Sequence of chain 1.A:
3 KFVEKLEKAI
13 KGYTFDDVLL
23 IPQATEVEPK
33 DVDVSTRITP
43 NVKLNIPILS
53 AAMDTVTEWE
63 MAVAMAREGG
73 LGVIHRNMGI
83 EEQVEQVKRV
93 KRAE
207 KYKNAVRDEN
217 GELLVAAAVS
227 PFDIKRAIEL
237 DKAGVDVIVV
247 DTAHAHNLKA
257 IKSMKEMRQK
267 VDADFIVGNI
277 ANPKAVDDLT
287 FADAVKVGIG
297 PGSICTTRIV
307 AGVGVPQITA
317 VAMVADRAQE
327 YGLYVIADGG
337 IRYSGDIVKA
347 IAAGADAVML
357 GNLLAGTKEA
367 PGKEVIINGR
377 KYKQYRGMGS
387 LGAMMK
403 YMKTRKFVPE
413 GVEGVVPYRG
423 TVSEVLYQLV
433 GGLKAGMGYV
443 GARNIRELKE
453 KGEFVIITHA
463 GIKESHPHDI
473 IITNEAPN

This protein binds this small molecule.
Small molecule (SMILES): O=c1[nH]c(=O)c2[nH+]cn([C@@H]3O[C@H](COP(=O)(O)O)[C@@H](O)[C@H]3O)c2[nH]1

Binding-site contacts:
Ligand atom C8 contacts residue MET55 of chain 1.A at 3.4 Å (hydrophobic).
Ligand atom C5 contacts residue MET384 of chain 1.A at 3.7 Å (hydrophobic).
Ligand atom O2' contacts residue ASP334 of chain 1.A at 3.0 Å (salt-bridge).
Ligand atom O2 contacts residue GLU412 of chain 1.A at 3.4 Å (salt-bridge).
Ligand atom O1P contacts residue SER299 of chain 1.A at 2.9 Å (h-bond).
Ligand atom O3' contacts residue ASP334 of chain 1.A at 2.4 Å (salt-bridge).
Ligand atom O6 contacts residue GLY383 of chain 1.A at 3.3 Å.
Ligand atom C3' contacts residue ASP334 of chain 1.A at 3.5 Å.
Ligand atom O2 contacts residue CYS301 of chain 1.A at 2.7 Å (h-bond).
Ligand atom O6 contacts residue GLY413 of chain 1.A at 3.4 Å.
Ligand atom O3P contacts residue TYR381 of chain 1.A at 2.5 Å (h-bond).
Ligand atom O3' contacts residue ALA53 of chain 1.A at 3.7 Å.
Ligand atom O2P contacts residue GLY357 of chain 1.A at 2.7 Å (h-bond).
Ligand atom O1P contacts residue GLY336 of chain 1.A at 3.0 Å (h-bond).
Ligand atom O3P contacts residue SER299 of chain 1.A at 2.8 Å (h-bond).
Ligand atom O3P contacts residue ASN358 of chain 1.A at 3.1 Å (h-bond).
Ligand atom N7 contacts residue GLY383 of chain 1.A at 3.1 Å.
Ligand atom N7 contacts residue MET384 of chain 1.A at 3.0 Å (h-bond).
Ligand atom P contacts residue SER299 of chain 1.A at 3.7 Å.
Ligand atom O5' contacts residue GLY298 of chain 1.A at 3.5 Å.
Ligand atom O1P contacts residue GLY298 of chain 1.A at 3.6 Å.
Ligand atom O3' contacts residue MET355 of chain 1.A at 3.5 Å (h-bond).
Ligand atom O2P contacts residue ASN358 of chain 1.A at 3.2 Å (h-bond).
Ligand atom C5 contacts residue ILE300 of chain 1.A at 3.5 Å (hydrophobic).
Ligand atom C4' contacts residue ASP334 of chain 1.A at 3.6 Å.
Ligand atom N3 contacts residue CYS301 of chain 1.A at 3.7 Å.
Ligand atom N1 contacts residue GLU412 of chain 1.A at 2.9 Å (salt-bridge).
Ligand atom N7 contacts residue MET55 of chain 1.A at 3.7 Å.
Ligand atom O6 contacts residue GLY385 of chain 1.A at 2.7 Å (h-bond).
Ligand atom C2 contacts residue GLU412 of chain 1.A at 3.5 Å.
Ligand atom P contacts residue TYR381 of chain 1.A at 3.7 Å.
Ligand atom C2 contacts residue CYS301 of chain 1.A at 3.3 Å (hydrophobic).
Ligand atom C5 contacts residue GLY383 of chain 1.A at 3.7 Å.
Ligand atom O2 contacts residue THR303 of chain 1.A at 2.7 Å (h-bond).
Ligand atom C5' contacts residue TYR381 of chain 1.A at 3.5 Å (hydrophobic).
Ligand atom C6 contacts residue GLY385 of chain 1.A at 3.6 Å.
Ligand atom N7 contacts residue ILE300 of chain 1.A at 3.4 Å.
Ligand atom C8 contacts residue ILE300 of chain 1.A at 3.7 Å (hydrophobic).
Ligand atom O5' contacts residue GLY335 of chain 1.A at 3.4 Å.
Ligand atom O6 contacts residue MET384 of chain 1.A at 3.3 Å (h-bond).